Binding-site contacts:
Ligand atom N2 contacts residue GLU53 of chain 21.A at 3.0 Å (salt-bridge).
Ligand atom C1 contacts residue CD1 of chain 21.S at 3.9 Å.
Ligand atom N2 contacts residue HIS49 of chain 21.A at 3.0 Å (h-bond).
Ligand atom C1 contacts residue HIS49 of chain 21.A at 4.1 Å.
Ligand atom O2 contacts residue ARG52 of chain 21.A at 3.5 Å.
Ligand atom C4 contacts residue GLU56 of chain 21.A at 4.4 Å.
Ligand atom O3 contacts residue ARG52 of chain 21.A at 2.3 Å (salt-bridge).
Ligand atom PT1 contacts residue HIS49 of chain 21.A at 2.0 Å.
Ligand atom C4 contacts residue GLU53 of chain 21.A at 3.3 Å.
Ligand atom C3 contacts residue GLU53 of chain 21.A at 3.4 Å.
Ligand atom AS1 contacts residue HIS49 of chain 21.A at 4.3 Å.
Ligand atom PT1 contacts residue CD1 of chain 21.S at 4.1 Å.
Ligand atom N2 contacts residue ARG52 of chain 21.A at 3.8 Å.
Ligand atom N1 contacts residue HIS49 of chain 21.A at 2.8 Å (h-bond).
Ligand atom AS1 contacts residue ARG52 of chain 21.A at 3.8 Å.
Ligand atom C3 contacts residue HIS49 of chain 21.A at 4.2 Å.
Ligand atom O1 contacts residue CD1 of chain 21.S at 3.9 Å.
Ligand atom C4 contacts residue ARG52 of chain 21.A at 3.7 Å.
Ligand atom AS1 contacts residue CD1 of chain 21.S at 4.0 Å.
Ligand atom C3 contacts residue ARG52 of chain 21.A at 3.8 Å.
Ligand atom C2 contacts residue GLU45 of chain 21.A at 4.0 Å.
Ligand atom O3 contacts residue CD1 of chain 21.S at 3.3 Å.
Ligand atom N1 contacts residue CD1 of chain 21.S at 3.9 Å.

Sequence of chain 21.A:
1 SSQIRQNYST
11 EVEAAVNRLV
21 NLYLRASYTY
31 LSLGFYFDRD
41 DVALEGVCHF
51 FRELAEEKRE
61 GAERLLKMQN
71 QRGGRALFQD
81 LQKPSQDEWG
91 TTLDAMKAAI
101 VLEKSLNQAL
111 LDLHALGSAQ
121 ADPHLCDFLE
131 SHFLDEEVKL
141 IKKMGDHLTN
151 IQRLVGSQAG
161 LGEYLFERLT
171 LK

A protein and the small-molecule ligand that binds it are described below.
Small molecule (SMILES): CC1=N[Pt]2N=C(C)O[As]2(O)(O)O1